The protein below binds the small molecule below.
Small molecule (SMILES): OC[C@H]1O[C@@H](OCCN2CCN(CCCN3c4ccccc4C=Cc4ccccc43)CC2)[C@H](O)[C@@H](O)[C@@H]1O

Sequence of chain 1.A:
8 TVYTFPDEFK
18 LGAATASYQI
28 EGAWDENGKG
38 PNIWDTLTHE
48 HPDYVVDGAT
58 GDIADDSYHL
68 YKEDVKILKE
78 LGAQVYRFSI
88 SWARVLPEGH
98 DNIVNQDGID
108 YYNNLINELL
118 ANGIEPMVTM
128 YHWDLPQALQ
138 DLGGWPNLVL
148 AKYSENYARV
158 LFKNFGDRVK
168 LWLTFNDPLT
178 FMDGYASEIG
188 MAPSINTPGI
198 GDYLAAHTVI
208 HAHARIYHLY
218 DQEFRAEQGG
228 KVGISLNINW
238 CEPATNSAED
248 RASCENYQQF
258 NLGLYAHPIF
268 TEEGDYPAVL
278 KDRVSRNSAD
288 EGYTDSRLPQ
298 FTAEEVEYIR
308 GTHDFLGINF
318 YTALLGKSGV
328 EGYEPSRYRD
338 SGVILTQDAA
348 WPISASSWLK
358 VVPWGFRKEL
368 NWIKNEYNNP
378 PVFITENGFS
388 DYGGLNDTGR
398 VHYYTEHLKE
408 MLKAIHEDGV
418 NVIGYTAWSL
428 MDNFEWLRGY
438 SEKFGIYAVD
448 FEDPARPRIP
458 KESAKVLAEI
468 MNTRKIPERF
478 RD

Binding-site contacts:
Ligand atom C4 contacts residue TRP425 of chain 1.A at 3.8 Å (hydrophobic).
Ligand atom O2 contacts residue ASN173 of chain 1.A at 3.1 Å (h-bond).
Ligand atom O3 contacts residue HIS129 of chain 1.A at 3.0 Å (h-bond).
Ligand atom C6 contacts residue PHE441 of chain 1.A at 3.5 Å (hydrophobic).
Ligand atom O2 contacts residue HIS129 of chain 1.A at 3.4 Å (h-bond).
Ligand atom C4 contacts residue GLU432 of chain 1.A at 3.4 Å.
Ligand atom C1 contacts residue TYR318 of chain 1.A at 3.7 Å (hydrophobic).
Ligand atom O4 contacts residue GLU432 of chain 1.A at 2.5 Å (salt-bridge).
Ligand atom CAN contacts residue SER354 of chain 1.A at 3.2 Å.
Ligand atom C4 contacts residue TRP433 of chain 1.A at 3.7 Å (hydrophobic).
Ligand atom O4 contacts residue GLN26 of chain 1.A at 3.1 Å (h-bond).
Ligand atom O2 contacts residue GLU383 of chain 1.A at 2.8 Å (salt-bridge).
Ligand atom CAW contacts residue TRP355 of chain 1.A at 3.2 Å (hydrophobic).
Ligand atom C3 contacts residue TRP425 of chain 1.A at 3.7 Å (hydrophobic).
Ligand atom CAM contacts residue SER354 of chain 1.A at 3.4 Å.
Ligand atom C2 contacts residue TRP130 of chain 1.A at 3.7 Å (hydrophobic).
Ligand atom O6 contacts residue TRP355 of chain 1.A at 3.4 Å.
Ligand atom CBB contacts residue TRP355 of chain 1.A at 3.5 Å (hydrophobic).
Ligand atom C2 contacts residue GLU383 of chain 1.A at 3.3 Å.
Ligand atom CAI contacts residue ONB1 of chain 1.C at 3.7 Å.
Ligand atom O3 contacts residue TRP425 of chain 1.A at 3.6 Å.
Ligand atom CAQ contacts residue TYR318 of chain 1.A at 3.7 Å (hydrophobic).
Ligand atom CAS contacts residue TRP355 of chain 1.A at 3.7 Å (hydrophobic).
Ligand atom O3 contacts residue TRP433 of chain 1.A at 2.9 Å (h-bond).
Ligand atom CAU contacts residue TRP355 of chain 1.A at 3.5 Å (hydrophobic).
Ligand atom CAV contacts residue THR177 of chain 1.A at 3.0 Å.
Ligand atom CAT contacts residue THR177 of chain 1.A at 3.4 Å.
Ligand atom O3 contacts residue GLN26 of chain 1.A at 2.7 Å (h-bond).
Ligand atom C6 contacts residue GLU432 of chain 1.A at 3.1 Å.
Ligand atom C3 contacts residue GLU383 of chain 1.A at 3.7 Å.
Ligand atom C5 contacts residue TYR318 of chain 1.A at 3.5 Å (hydrophobic).
Ligand atom CAQ contacts residue ASN234 of chain 1.A at 3.8 Å.
Ligand atom O6 contacts residue GLU432 of chain 1.A at 2.3 Å (salt-bridge).
Ligand atom CAQ contacts residue ASP174 of chain 1.A at 3.5 Å.
Ligand atom O1 contacts residue ASP174 of chain 1.A at 3.5 Å (salt-bridge).
Ligand atom CAJ contacts residue TRP355 of chain 1.A at 3.7 Å (hydrophobic).
Ligand atom CBD contacts residue TRP355 of chain 1.A at 3.6 Å (hydrophobic).
Ligand atom C1 contacts residue GLU383 of chain 1.A at 3.4 Å.
Ligand atom O4 contacts residue TRP425 of chain 1.A at 3.0 Å (h-bond).
Ligand atom CAE contacts residue ONB1 of chain 1.C at 3.5 Å.